Sequence of chain 1.A:
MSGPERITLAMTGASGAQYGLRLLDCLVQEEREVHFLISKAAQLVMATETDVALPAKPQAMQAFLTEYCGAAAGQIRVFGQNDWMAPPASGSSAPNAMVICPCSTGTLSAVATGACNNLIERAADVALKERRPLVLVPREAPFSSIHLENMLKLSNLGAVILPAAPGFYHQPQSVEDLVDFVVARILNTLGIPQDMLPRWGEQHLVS

A small-molecule ligand and the protein it binds are described below.
Small molecule (SMILES): CC(C)=CCOP(=O)(O)O

Sequence of chain 8.A:
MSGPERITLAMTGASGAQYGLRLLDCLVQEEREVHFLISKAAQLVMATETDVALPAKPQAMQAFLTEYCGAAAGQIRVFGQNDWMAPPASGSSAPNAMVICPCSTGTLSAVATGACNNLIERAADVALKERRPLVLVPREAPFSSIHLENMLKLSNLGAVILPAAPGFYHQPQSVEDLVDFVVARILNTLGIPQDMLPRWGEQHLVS

Binding-site contacts:
Ligand atom CAF contacts residue FMN1 of chain 3.C at 3.3 Å.
Ligand atom CAB contacts residue TYR169 of chain 3.A at 3.8 Å (hydrophobic).
Ligand atom OAH contacts residue ARG122 of chain 8.A at 3.5 Å (salt-bridge).
Ligand atom CAA contacts residue ALA89 of chain 8.A at 3.8 Å (hydrophobic).
Ligand atom OAD contacts residue GLY91 of chain 8.A at 2.8 Å (h-bond).
Ligand atom OAC contacts residue ARG139 of chain 1.A at 3.0 Å (salt-bridge).
Ligand atom OAC contacts residue TYR169 of chain 3.A at 2.8 Å (h-bond).
Ligand atom CAI contacts residue SER90 of chain 8.A at 3.7 Å.
Ligand atom CAI contacts residue FMN1 of chain 3.C at 3.5 Å.
Ligand atom OAE contacts residue GLU140 of chain 1.A at 2.5 Å (salt-bridge).
Ligand atom OAC contacts residue ARG185 of chain 3.A at 3.0 Å (salt-bridge).
Ligand atom OAD contacts residue GLU140 of chain 1.A at 3.8 Å.
Ligand atom OAH contacts residue GLY91 of chain 8.A at 3.9 Å.
Ligand atom PAJ contacts residue GLU140 of chain 1.A at 3.5 Å.
Ligand atom OAH contacts residue SER90 of chain 8.A at 2.9 Å (h-bond).
Ligand atom OAE contacts residue LYS129 of chain 8.A at 3.7 Å.
Ligand atom CAG contacts residue TYR169 of chain 3.A at 3.6 Å (hydrophobic).
Ligand atom CAG contacts residue SER90 of chain 8.A at 3.9 Å.
Ligand atom OAD contacts residue SER90 of chain 8.A at 3.6 Å.
Ligand atom OAH contacts residue TYR169 of chain 3.A at 3.7 Å.
Ligand atom OAD contacts residue LYS129 of chain 8.A at 2.7 Å (salt-bridge).
Ligand atom PAJ contacts residue SER90 of chain 8.A at 3.7 Å.
Ligand atom CAA contacts residue TRP200 of chain 3.A at 3.7 Å (hydrophobic).
Ligand atom CAA contacts residue TRP84 of chain 8.A at 3.4 Å (hydrophobic).
Ligand atom CAB contacts residue TRP200 of chain 3.A at 3.7 Å (hydrophobic).
Ligand atom OAD contacts residue ARG185 of chain 3.A at 2.6 Å (salt-bridge).
Ligand atom PAJ contacts residue ARG185 of chain 3.A at 3.6 Å.
Ligand atom CAB contacts residue FMN1 of chain 3.C at 3.8 Å.
Ligand atom CAA contacts residue FMN1 of chain 3.C at 3.7 Å.
Ligand atom PAJ contacts residue ARG122 of chain 8.A at 3.8 Å.
Ligand atom OAE contacts residue ARG139 of chain 1.A at 3.5 Å (salt-bridge).
Ligand atom CAF contacts residue ARG122 of chain 8.A at 3.5 Å.
Ligand atom CAG contacts residue FMN1 of chain 3.C at 3.3 Å.
Ligand atom CAG contacts residue ARG122 of chain 8.A at 3.7 Å.
Ligand atom CAF contacts residue ALA89 of chain 8.A at 3.6 Å (hydrophobic).
Ligand atom CAB contacts residue SER90 of chain 8.A at 3.9 Å.
Ligand atom PAJ contacts residue TYR169 of chain 3.A at 3.7 Å.
Ligand atom PAJ contacts residue LYS129 of chain 8.A at 3.8 Å.
Ligand atom OAE contacts residue ARG122 of chain 8.A at 3.0 Å (salt-bridge).
Ligand atom PAJ contacts residue GLY91 of chain 8.A at 3.9 Å.

Sequence of chain 3.A:
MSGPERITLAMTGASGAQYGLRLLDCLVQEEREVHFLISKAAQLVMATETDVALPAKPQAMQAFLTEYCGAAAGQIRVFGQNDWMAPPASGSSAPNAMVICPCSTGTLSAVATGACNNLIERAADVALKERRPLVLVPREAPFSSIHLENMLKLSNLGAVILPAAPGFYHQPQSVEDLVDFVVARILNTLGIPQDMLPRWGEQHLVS